A protein and the small-molecule ligand that binds it are described below.
Small molecule (SMILES): COc1ccc(/C=C(/C(C)=O)C(=O)Nc2ccc(S(N)(=O)=O)cc2)cc1

Binding-site contacts:
Ligand atom C6 contacts residue GOL1 of chain 1.D at 3.7 Å.
Ligand atom C11 contacts residue ASN67 of chain 1.A at 3.8 Å.
Ligand atom C8 contacts residue GOL1 of chain 1.D at 3.6 Å.
Ligand atom N25 contacts residue HIS96 of chain 1.A at 3.3 Å (h-bond).
Ligand atom O1 contacts residue LEU197 of chain 1.A at 3.3 Å.
Ligand atom S2 contacts residue THR198 of chain 1.A at 3.9 Å.
Ligand atom N25 contacts residue THR198 of chain 1.A at 2.8 Å (h-bond).
Ligand atom O1 contacts residue TRP208 of chain 1.A at 3.6 Å.
Ligand atom C15 contacts residue PHE130 of chain 1.A at 3.7 Å (hydrophobic).
Ligand atom S2 contacts residue ZN1 of chain 1.B at 3.0 Å.
Ligand atom C11 contacts residue GOL1 of chain 1.D at 2.9 Å.
Ligand atom O22 contacts residue GLN92 of chain 1.A at 3.2 Å (h-bond).
Ligand atom C5 contacts residue THR199 of chain 1.A at 3.2 Å.
Ligand atom O26 contacts residue ZN1 of chain 1.B at 3.0 Å.
Ligand atom C23 contacts residue GLN92 of chain 1.A at 3.7 Å.
Ligand atom O12 contacts residue ASN67 of chain 1.A at 3.9 Å.
Ligand atom C16 contacts residue PRO201 of chain 1.A at 3.8 Å (hydrophobic).
Ligand atom C3 contacts residue HIS94 of chain 1.A at 3.9 Å.
Ligand atom O22 contacts residue PHE130 of chain 1.A at 3.4 Å.
Ligand atom O26 contacts residue HIS94 of chain 1.A at 3.4 Å.
Ligand atom N7 contacts residue GOL1 of chain 1.D at 3.5 Å (h-bond).
Ligand atom C10 contacts residue GOL1 of chain 1.D at 3.4 Å.
Ligand atom O18 contacts residue LEU203 of chain 1.A at 3.4 Å.
Ligand atom N25 contacts residue HIS119 of chain 1.A at 3.3 Å (h-bond).
Ligand atom O1 contacts residue THR198 of chain 1.A at 2.9 Å (h-bond).
Ligand atom N25 contacts residue HIS94 of chain 1.A at 3.3 Å (h-bond).
Ligand atom O22 contacts residue GOL1 of chain 1.D at 3.9 Å.
Ligand atom C3 contacts residue LEU197 of chain 1.A at 3.8 Å (hydrophobic).
Ligand atom C24 contacts residue LEU197 of chain 1.A at 3.8 Å (hydrophobic).
Ligand atom O18 contacts residue PRO201 of chain 1.A at 3.6 Å.
Ligand atom O26 contacts residue HIS119 of chain 1.A at 3.5 Å (h-bond).
Ligand atom C24 contacts residue VAL121 of chain 1.A at 3.8 Å (hydrophobic).
Ligand atom O26 contacts residue VAL142 of chain 1.A at 3.8 Å.
Ligand atom O18 contacts residue VAL134 of chain 1.A at 3.5 Å.
Ligand atom C17 contacts residue PRO201 of chain 1.A at 3.9 Å (hydrophobic).
Ligand atom C14 contacts residue PHE130 of chain 1.A at 3.9 Å (hydrophobic).
Ligand atom C24 contacts residue HIS94 of chain 1.A at 3.8 Å.
Ligand atom C4 contacts residue THR199 of chain 1.A at 3.4 Å.
Ligand atom C5 contacts residue GOL1 of chain 1.D at 3.7 Å.
Ligand atom N25 contacts residue ZN1 of chain 1.B at 1.9 Å.

Sequence of chain 1.A:
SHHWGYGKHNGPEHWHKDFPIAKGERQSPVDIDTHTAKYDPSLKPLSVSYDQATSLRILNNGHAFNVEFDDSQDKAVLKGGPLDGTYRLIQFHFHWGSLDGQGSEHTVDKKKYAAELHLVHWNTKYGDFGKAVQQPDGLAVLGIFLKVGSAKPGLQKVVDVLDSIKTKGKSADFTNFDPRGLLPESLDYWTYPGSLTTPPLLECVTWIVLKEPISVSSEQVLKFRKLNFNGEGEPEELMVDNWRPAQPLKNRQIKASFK